Binding-site contacts:
Ligand atom OXT contacts residue ARG366 of chain 1.B at 2.5 Å (salt-bridge).
Ligand atom OP3 contacts residue VAL85 of chain 1.B at 3.0 Å (h-bond).
Ligand atom O contacts residue ARG366 of chain 1.B at 3.0 Å (salt-bridge).
Ligand atom CA contacts residue ARG357 of chain 1.B at 3.5 Å.
Ligand atom N1 contacts residue ASP194 of chain 1.B at 2.5 Å (salt-bridge).
Ligand atom OP2 contacts residue VAL85 of chain 1.B at 3.3 Å (h-bond).
Ligand atom OP2 contacts residue THR86 of chain 1.B at 2.7 Å (h-bond).
Ligand atom C contacts residue GLY23 of chain 1.B at 3.4 Å.
Ligand atom C6 contacts residue ASP194 of chain 1.B at 3.4 Å.
Ligand atom C4A contacts residue LYS220 of chain 1.B at 3.0 Å.
Ligand atom C3 contacts residue HIS111 of chain 1.B at 3.5 Å.
Ligand atom C2A contacts residue SER161 of chain 1.B at 3.5 Å.
Ligand atom C4 contacts residue HIS111 of chain 1.B at 3.4 Å.
Ligand atom C2 contacts residue ASP194 of chain 1.B at 3.4 Å.
Ligand atom OP4 contacts residue LYS220 of chain 1.B at 3.6 Å.
Ligand atom OP3 contacts residue HIS219 of chain 1.B at 3.2 Å.
Ligand atom C2 contacts residue ALA196 of chain 1.B at 3.3 Å (hydrophobic).
Ligand atom OP3 contacts residue ASN84 of chain 1.B at 3.2 Å.
Ligand atom C2A contacts residue ASP194 of chain 1.B at 3.3 Å.
Ligand atom C contacts residue ARG357 of chain 1.B at 3.1 Å.
Ligand atom C2A contacts residue TRP165 of chain 1.B at 3.5 Å (hydrophobic).
Ligand atom OP1 contacts residue THR273 of chain 1.A at 2.7 Å (h-bond).
Ligand atom CA contacts residue LYS220 of chain 1.B at 3.3 Å.
Ligand atom C3 contacts residue ALA196 of chain 1.B at 3.4 Å (hydrophobic).
Ligand atom CB contacts residue LYS220 of chain 1.B at 3.4 Å.
Ligand atom N contacts residue LYS220 of chain 1.B at 3.2 Å (salt-bridge).
Ligand atom O contacts residue GLY24 of chain 1.B at 3.3 Å.
Ligand atom C contacts residue ARG366 of chain 1.B at 3.3 Å.
Ligand atom N1 contacts residue HIS111 of chain 1.B at 3.6 Å.
Ligand atom OP2 contacts residue ALA272 of chain 1.A at 3.3 Å.
Ligand atom OXT contacts residue GLN197 of chain 1.B at 3.2 Å (h-bond).
Ligand atom O3A contacts residue TRP165 of chain 1.B at 3.3 Å.
Ligand atom O contacts residue ARG357 of chain 1.B at 2.8 Å (salt-bridge).
Ligand atom OP1 contacts residue TRP248 of chain 1.A at 2.9 Å (h-bond).
Ligand atom O3A contacts residue GLN197 of chain 1.B at 3.0 Å (h-bond).
Ligand atom CB contacts residue ARG357 of chain 1.B at 3.6 Å.
Ligand atom OP1 contacts residue ALA272 of chain 1.A at 3.4 Å.
Ligand atom OXT contacts residue GLY23 of chain 1.B at 3.3 Å (h-bond).
Ligand atom N1 contacts residue ALA196 of chain 1.B at 3.6 Å.
Ligand atom OP2 contacts residue ASN84 of chain 1.B at 3.6 Å.

Sequence of chain 1.B:
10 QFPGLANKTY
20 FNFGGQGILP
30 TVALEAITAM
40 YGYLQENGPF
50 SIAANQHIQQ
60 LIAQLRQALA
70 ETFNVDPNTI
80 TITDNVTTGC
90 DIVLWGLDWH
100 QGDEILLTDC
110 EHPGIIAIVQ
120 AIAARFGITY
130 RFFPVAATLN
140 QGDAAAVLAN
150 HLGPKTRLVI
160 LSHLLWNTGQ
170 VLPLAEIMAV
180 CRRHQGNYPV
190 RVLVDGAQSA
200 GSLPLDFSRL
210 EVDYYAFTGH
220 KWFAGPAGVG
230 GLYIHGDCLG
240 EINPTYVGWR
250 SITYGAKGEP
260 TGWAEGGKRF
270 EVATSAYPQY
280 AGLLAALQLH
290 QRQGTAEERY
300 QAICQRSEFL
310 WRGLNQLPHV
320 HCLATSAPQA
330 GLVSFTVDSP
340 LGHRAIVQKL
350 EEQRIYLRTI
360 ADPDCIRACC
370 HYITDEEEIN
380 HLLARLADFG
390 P

The protein below binds the small molecule below.
Small molecule (SMILES): Cc1ncc(COP(=O)(O)O)c(CNC(C)C(=O)O)c1O

Sequence of chain 1.A:
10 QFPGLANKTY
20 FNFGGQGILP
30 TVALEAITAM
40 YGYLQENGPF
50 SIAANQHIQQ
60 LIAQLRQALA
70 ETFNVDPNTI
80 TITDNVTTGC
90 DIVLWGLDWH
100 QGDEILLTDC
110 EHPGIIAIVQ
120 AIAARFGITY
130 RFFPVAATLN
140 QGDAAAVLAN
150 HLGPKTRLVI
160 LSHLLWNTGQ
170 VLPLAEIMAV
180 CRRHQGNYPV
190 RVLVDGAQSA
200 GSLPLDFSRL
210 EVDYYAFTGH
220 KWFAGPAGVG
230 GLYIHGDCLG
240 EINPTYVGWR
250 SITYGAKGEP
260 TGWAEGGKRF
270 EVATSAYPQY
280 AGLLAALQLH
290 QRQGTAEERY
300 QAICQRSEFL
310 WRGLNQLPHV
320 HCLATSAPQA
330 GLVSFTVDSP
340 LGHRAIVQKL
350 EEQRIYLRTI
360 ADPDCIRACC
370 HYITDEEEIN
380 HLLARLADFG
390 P